The protein below binds the small molecule below.
Small molecule (SMILES): C=CC[S@@](=O)C/C=C/S

Sequence of chain 2.A:
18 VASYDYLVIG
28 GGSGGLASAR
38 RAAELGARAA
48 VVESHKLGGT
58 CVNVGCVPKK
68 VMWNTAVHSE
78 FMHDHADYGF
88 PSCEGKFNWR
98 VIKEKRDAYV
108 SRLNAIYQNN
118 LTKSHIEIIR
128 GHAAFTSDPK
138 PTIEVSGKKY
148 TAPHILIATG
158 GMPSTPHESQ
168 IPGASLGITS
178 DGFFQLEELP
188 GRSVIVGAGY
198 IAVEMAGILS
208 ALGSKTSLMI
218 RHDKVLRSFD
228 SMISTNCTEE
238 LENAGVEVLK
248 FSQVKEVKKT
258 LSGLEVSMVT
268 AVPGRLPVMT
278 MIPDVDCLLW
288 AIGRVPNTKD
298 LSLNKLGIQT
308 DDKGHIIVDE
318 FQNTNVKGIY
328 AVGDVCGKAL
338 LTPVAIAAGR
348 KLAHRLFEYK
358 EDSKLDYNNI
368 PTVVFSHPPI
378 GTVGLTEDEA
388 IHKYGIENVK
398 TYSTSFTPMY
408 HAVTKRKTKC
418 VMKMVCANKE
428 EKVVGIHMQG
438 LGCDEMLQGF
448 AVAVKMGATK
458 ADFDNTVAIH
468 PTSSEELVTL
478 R

Binding-site contacts:
Ligand atom C6B contacts residue TYR114 of chain 2.A at 3.4 Å (hydrophobic).
Ligand atom S9 contacts residue SER30 of chain 2.A at 4.2 Å.
Ligand atom O13 contacts residue ILE343 of chain 2.A at 3.9 Å.
Ligand atom C12 contacts residue ARG347 of chain 2.A at 4.0 Å.
Ligand atom S9 contacts residue ILE343 of chain 2.A at 4.4 Å.
Ligand atom O13 contacts residue ALA34 of chain 2.A at 3.5 Å (h-bond).
Ligand atom C8B contacts residue TYR114 of chain 2.A at 3.1 Å (hydrophobic).
Ligand atom C11 contacts residue ARG37 of chain 2.A at 4.2 Å.
Ligand atom C10 contacts residue ILE343 of chain 2.A at 4.0 Å (hydrophobic).
Ligand atom S5 contacts residue GLY55 of chain 2.A at 3.6 Å.
Ligand atom C10 contacts residue ARG347 of chain 2.A at 3.4 Å.
Ligand atom S5 contacts residue CYS58 of chain 2.A at 3.1 Å.
Ligand atom S5 contacts residue VAL59 of chain 2.A at 3.4 Å.
Ligand atom C8B contacts residue ILE343 of chain 2.A at 4.4 Å (hydrophobic).
Ligand atom C11 contacts residue ARG347 of chain 2.A at 3.1 Å.
Ligand atom C6B contacts residue SER30 of chain 2.A at 4.2 Å.
Ligand atom S5 contacts residue TYR114 of chain 2.A at 4.3 Å.
Ligand atom C7 contacts residue ILE343 of chain 2.A at 4.5 Å (hydrophobic).
Ligand atom O13 contacts residue GLY29 of chain 2.A at 4.1 Å.
Ligand atom S9 contacts residue LEU33 of chain 2.A at 4.2 Å.
Ligand atom C7 contacts residue TYR114 of chain 2.A at 3.3 Å (hydrophobic).
Ligand atom C11 contacts residue ALA34 of chain 2.A at 3.9 Å (hydrophobic).
Ligand atom C12 contacts residue ARG37 of chain 2.A at 3.3 Å.
Ligand atom S9 contacts residue ALA34 of chain 2.A at 4.3 Å.
Ligand atom S9 contacts residue TYR114 of chain 2.A at 4.5 Å.
Ligand atom C6B contacts residue VAL59 of chain 2.A at 4.4 Å (hydrophobic).
Ligand atom C7 contacts residue SER30 of chain 2.A at 4.4 Å.
Ligand atom C10 contacts residue ALA34 of chain 2.A at 4.2 Å (hydrophobic).
Ligand atom S5 contacts residue SER30 of chain 2.A at 3.5 Å (h-bond).
Ligand atom O13 contacts residue LEU33 of chain 2.A at 3.7 Å.
Ligand atom O13 contacts residue SER30 of chain 2.A at 2.7 Å (h-bond).